Sequence of chain 1.A:
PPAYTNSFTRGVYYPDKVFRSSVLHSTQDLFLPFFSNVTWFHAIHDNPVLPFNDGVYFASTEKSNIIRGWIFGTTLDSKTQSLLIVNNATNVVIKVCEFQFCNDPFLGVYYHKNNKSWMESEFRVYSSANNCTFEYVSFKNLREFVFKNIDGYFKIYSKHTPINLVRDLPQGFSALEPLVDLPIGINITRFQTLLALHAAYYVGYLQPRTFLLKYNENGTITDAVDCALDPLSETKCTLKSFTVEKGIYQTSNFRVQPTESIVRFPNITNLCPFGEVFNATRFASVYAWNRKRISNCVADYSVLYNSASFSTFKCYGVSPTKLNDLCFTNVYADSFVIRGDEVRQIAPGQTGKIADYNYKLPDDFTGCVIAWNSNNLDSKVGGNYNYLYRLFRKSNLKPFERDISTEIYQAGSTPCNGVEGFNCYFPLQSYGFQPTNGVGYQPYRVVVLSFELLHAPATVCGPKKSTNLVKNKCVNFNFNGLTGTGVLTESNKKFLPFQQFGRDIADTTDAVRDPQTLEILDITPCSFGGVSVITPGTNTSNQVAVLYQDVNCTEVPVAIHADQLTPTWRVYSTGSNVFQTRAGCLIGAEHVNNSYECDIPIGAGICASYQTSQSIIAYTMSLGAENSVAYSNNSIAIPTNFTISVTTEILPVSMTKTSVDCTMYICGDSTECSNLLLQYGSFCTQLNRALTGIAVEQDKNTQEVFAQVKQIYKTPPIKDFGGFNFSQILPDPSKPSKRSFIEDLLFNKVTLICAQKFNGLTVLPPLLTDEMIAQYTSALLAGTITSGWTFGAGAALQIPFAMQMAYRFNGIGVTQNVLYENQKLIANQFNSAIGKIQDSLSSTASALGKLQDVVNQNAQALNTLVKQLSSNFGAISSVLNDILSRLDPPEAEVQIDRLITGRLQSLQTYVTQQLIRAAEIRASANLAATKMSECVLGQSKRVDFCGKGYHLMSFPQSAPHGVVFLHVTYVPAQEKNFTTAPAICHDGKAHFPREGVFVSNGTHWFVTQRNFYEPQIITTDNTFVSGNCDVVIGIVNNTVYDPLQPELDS

A protein and the small-molecule ligand that binds it are described below.
Small molecule (SMILES): CC(=O)N[C@H]1[C@H](O[C@H]2[C@H](O)[C@@H](NC(C)=O)CO[C@@H]2CO)O[C@H](CO)[C@@H](O)[C@@H]1O

Binding-site contacts:
Ligand atom C1 contacts residue ASN1134 of chain 1.A at 1.4 Å.
Ligand atom C8 contacts residue ILE1132 of chain 1.A at 3.7 Å (hydrophobic).
Ligand atom C5 contacts residue ASN1134 of chain 1.A at 3.7 Å.
Ligand atom O5 contacts residue ASN1134 of chain 1.A at 2.4 Å (h-bond).
Ligand atom N2 contacts residue ASN1134 of chain 1.A at 2.9 Å (h-bond).
Ligand atom C4 contacts residue ASN1134 of chain 1.A at 4.2 Å.
Ligand atom C2 contacts residue ASN1134 of chain 1.A at 2.5 Å.
Ligand atom C7 contacts residue ASN1134 of chain 1.A at 4.1 Å.
Ligand atom C3 contacts residue ASN1134 of chain 1.A at 3.8 Å.